Binding-site contacts:
Ligand atom C8 contacts residue ALA58 of chain 1.A at 4.1 Å (hydrophobic).
Ligand atom C3 contacts residue ASN59 of chain 1.A at 3.8 Å.
Ligand atom C5 contacts residue ASN59 of chain 1.A at 3.7 Å.
Ligand atom C2 contacts residue ASN59 of chain 1.A at 2.5 Å.
Ligand atom N2 contacts residue ASN59 of chain 1.A at 3.0 Å (h-bond).
Ligand atom C1 contacts residue ASN59 of chain 1.A at 1.4 Å.
Ligand atom C8 contacts residue ASN59 of chain 1.A at 4.5 Å.
Ligand atom O7 contacts residue ASN59 of chain 1.A at 3.3 Å (h-bond).
Ligand atom C4 contacts residue ASN59 of chain 1.A at 4.2 Å.
Ligand atom O5 contacts residue ASN59 of chain 1.A at 2.4 Å (h-bond).
Ligand atom C7 contacts residue ASN59 of chain 1.A at 3.3 Å.

A protein and the small-molecule ligand that binds it are described below.
Small molecule (SMILES): CC(=O)N[C@@H]1[C@@H](O)[C@H](O)[C@@H](CO)O[C@H]1O

Sequence of chain 1.A:
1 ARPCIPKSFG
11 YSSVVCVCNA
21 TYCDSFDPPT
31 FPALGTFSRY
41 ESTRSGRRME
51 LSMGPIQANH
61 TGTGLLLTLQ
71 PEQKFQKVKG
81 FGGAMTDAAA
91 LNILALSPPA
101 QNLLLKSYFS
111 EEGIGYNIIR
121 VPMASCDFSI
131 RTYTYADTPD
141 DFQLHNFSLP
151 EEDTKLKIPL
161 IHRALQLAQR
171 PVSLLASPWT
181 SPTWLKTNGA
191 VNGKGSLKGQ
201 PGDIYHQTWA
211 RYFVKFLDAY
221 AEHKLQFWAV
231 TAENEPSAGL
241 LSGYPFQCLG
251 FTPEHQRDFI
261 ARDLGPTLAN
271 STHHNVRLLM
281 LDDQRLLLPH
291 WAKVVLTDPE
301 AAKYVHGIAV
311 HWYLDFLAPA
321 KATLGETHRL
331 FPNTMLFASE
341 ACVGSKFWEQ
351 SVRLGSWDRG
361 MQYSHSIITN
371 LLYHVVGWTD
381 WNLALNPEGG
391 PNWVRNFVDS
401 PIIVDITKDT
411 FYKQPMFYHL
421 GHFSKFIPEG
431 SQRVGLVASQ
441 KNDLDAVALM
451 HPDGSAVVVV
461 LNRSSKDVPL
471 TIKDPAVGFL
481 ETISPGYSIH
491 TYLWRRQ